Binding-site contacts:
Ligand atom C4 contacts residue RU1 of chain 15.C at 2.6 Å.
Ligand atom C3 contacts residue GLU53 of chain 15.A at 3.6 Å.
Ligand atom C4 contacts residue HIS49 of chain 15.A at 3.7 Å.
Ligand atom C1 contacts residue GLU53 of chain 15.A at 3.6 Å.
Ligand atom C2 contacts residue RU1 of chain 15.C at 2.6 Å.
Ligand atom C5 contacts residue HIS173 of chain 15.A at 4.2 Å.
Ligand atom C10 contacts residue RU1 of chain 15.C at 2.5 Å.
Ligand atom C4 contacts residue GLU53 of chain 15.A at 4.2 Å.
Ligand atom C9 contacts residue HIS49 of chain 15.A at 4.2 Å.
Ligand atom C3 contacts residue RU1 of chain 15.C at 2.6 Å.
Ligand atom C8 contacts residue RU1 of chain 15.C at 3.5 Å.
Ligand atom C2 contacts residue HIS173 of chain 15.A at 3.9 Å.
Ligand atom C2 contacts residue GLU53 of chain 15.A at 3.5 Å.
Ligand atom C8 contacts residue HIS49 of chain 15.A at 3.3 Å.
Ligand atom C9 contacts residue HIS173 of chain 15.A at 3.5 Å.
Ligand atom C5 contacts residue HIS49 of chain 15.A at 3.8 Å.
Ligand atom C10 contacts residue GLU53 of chain 15.A at 4.0 Å.
Ligand atom C3 contacts residue HIS49 of chain 15.A at 4.1 Å.
Ligand atom C10 contacts residue HIS173 of chain 15.A at 3.4 Å.
Ligand atom C6 contacts residue RU1 of chain 15.C at 3.6 Å.
Ligand atom C1 contacts residue RU1 of chain 15.C at 3.6 Å.
Ligand atom C5 contacts residue RU1 of chain 15.C at 2.6 Å.
Ligand atom C6 contacts residue HIS49 of chain 15.A at 3.9 Å.
Ligand atom C9 contacts residue RU1 of chain 15.C at 2.5 Å.
Ligand atom C8 contacts residue HIS173 of chain 15.A at 3.8 Å.

Sequence of chain 15.A:
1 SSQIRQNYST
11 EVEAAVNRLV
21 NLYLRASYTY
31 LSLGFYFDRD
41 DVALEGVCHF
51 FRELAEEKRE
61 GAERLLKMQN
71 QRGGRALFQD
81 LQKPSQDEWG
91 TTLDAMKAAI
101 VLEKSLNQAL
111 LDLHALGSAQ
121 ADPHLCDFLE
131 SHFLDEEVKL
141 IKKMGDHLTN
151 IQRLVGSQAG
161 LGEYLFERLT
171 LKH

A small-molecule ligand and the protein it binds are described below.
Small molecule (SMILES): Cc1ccc(C(C)C)cc1